Sequence of chain 1.A:
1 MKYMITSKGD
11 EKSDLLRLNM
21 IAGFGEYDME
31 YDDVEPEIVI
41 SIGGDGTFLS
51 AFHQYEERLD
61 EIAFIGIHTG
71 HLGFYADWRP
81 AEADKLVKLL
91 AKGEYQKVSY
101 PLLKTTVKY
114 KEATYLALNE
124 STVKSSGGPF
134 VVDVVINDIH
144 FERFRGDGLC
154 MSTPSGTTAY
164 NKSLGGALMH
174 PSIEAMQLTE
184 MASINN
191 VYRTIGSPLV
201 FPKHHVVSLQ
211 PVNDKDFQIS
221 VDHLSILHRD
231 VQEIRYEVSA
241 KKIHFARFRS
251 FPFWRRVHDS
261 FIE

This small molecule binds to this protein.
Small molecule (SMILES): Nc1ncnc2c1ncn2[C@@H]1OC[C@@H](O)[C@H]1O

Sequence of chain 4.A:
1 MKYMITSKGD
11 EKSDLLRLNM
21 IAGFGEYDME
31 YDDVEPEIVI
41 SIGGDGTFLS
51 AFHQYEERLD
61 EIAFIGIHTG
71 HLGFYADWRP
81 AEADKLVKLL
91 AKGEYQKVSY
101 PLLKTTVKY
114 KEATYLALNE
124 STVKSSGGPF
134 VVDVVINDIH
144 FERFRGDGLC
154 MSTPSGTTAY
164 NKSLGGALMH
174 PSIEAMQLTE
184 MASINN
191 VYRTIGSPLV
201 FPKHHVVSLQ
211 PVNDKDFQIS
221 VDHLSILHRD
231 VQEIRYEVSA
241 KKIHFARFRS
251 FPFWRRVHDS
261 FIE

Binding-site contacts:
Ligand atom O3' contacts residue ASP222 of chain 4.A at 3.7 Å.
Ligand atom C6 contacts residue ALA185 of chain 1.A at 3.8 Å (hydrophobic).
Ligand atom O2' contacts residue ASN122 of chain 4.A at 3.6 Å.
Ligand atom C2' contacts residue TYR163 of chain 4.A at 4.0 Å (hydrophobic).
Ligand atom O2' contacts residue GLU123 of chain 4.A at 2.6 Å (salt-bridge).
Ligand atom O4' contacts residue CC51 of chain 4.C at 3.9 Å.
Ligand atom C2 contacts residue TYR163 of chain 4.A at 3.7 Å (hydrophobic).
Ligand atom C6 contacts residue ASP150 of chain 1.A at 4.0 Å.
Ligand atom C2 contacts residue ALA162 of chain 4.A at 4.2 Å (hydrophobic).
Ligand atom C4 contacts residue TYR163 of chain 4.A at 3.9 Å (hydrophobic).
Ligand atom C6 contacts residue TYR163 of chain 4.A at 3.8 Å (hydrophobic).
Ligand atom C2 contacts residue ILE187 of chain 1.A at 3.4 Å (hydrophobic).
Ligand atom O2' contacts residue TYR163 of chain 4.A at 3.4 Å (h-bond).
Ligand atom C8 contacts residue TYR163 of chain 4.A at 4.0 Å (hydrophobic).
Ligand atom N6 contacts residue ASP150 of chain 1.A at 2.9 Å (salt-bridge).
Ligand atom N3 contacts residue TYR163 of chain 4.A at 3.5 Å (h-bond).
Ligand atom N1 contacts residue ILE187 of chain 1.A at 3.4 Å.
Ligand atom C2 contacts residue SER166 of chain 4.A at 3.0 Å.
Ligand atom N6 contacts residue TYR163 of chain 4.A at 3.8 Å.
Ligand atom N7 contacts residue ASP150 of chain 1.A at 4.1 Å.
Ligand atom C3' contacts residue GLU123 of chain 4.A at 3.2 Å.
Ligand atom C3' contacts residue ASN122 of chain 4.A at 4.0 Å.
Ligand atom C5 contacts residue TYR163 of chain 4.A at 3.9 Å (hydrophobic).
Ligand atom O3' contacts residue LEU49 of chain 4.A at 4.0 Å.
Ligand atom O3' contacts residue GLU123 of chain 4.A at 2.7 Å (salt-bridge).
Ligand atom C2' contacts residue GLU123 of chain 4.A at 3.3 Å.
Ligand atom N1 contacts residue ALA185 of chain 1.A at 3.7 Å.
Ligand atom C6 contacts residue ILE187 of chain 1.A at 4.0 Å (hydrophobic).
Ligand atom N6 contacts residue ALA185 of chain 1.A at 3.0 Å (h-bond).
Ligand atom O3' contacts residue ASN122 of chain 4.A at 2.9 Å (h-bond).
Ligand atom N7 contacts residue PRO132 of chain 1.A at 4.0 Å.
Ligand atom N3 contacts residue ILE187 of chain 1.A at 4.0 Å.
Ligand atom C1' contacts residue CC51 of chain 4.C at 4.1 Å.
Ligand atom N1 contacts residue SER166 of chain 4.A at 3.1 Å (h-bond).
Ligand atom N6 contacts residue GLY149 of chain 1.A at 3.7 Å.
Ligand atom N1 contacts residue TYR163 of chain 4.A at 4.0 Å.
Ligand atom N7 contacts residue TYR163 of chain 4.A at 3.9 Å.
Ligand atom C3' contacts residue ASP222 of chain 4.A at 3.9 Å.
Ligand atom O2' contacts residue ALA162 of chain 4.A at 3.1 Å.
Ligand atom N3 contacts residue ALA162 of chain 4.A at 4.0 Å.